Binding-site contacts:
Ligand atom OAL contacts residue SER182 of chain 1.A at 2.9 Å (h-bond).
Ligand atom OAK contacts residue SER182 of chain 1.A at 3.7 Å.
Ligand atom OAO contacts residue ARG151 of chain 1.A at 3.6 Å (salt-bridge).
Ligand atom PAC contacts residue CA1 of chain 1.G at 3.6 Å.
Ligand atom OAN contacts residue CA1 of chain 1.G at 2.3 Å.
Ligand atom OAJ contacts residue CA1 of chain 1.G at 2.3 Å.
Ligand atom OAJ contacts residue CA1 of chain 1.F at 2.5 Å.
Ligand atom OAE contacts residue ASP194 of chain 1.A at 3.8 Å.
Ligand atom OAP contacts residue GLY191 of chain 1.A at 3.8 Å.
Ligand atom PAB contacts residue CA1 of chain 1.G at 3.4 Å.
Ligand atom NAS contacts residue ASP278 of chain 1.A at 3.8 Å.
Ligand atom CAU contacts residue PHE274 of chain 1.A at 3.5 Å (hydrophobic).
Ligand atom PAC contacts residue GLY191 of chain 1.A at 3.4 Å.
Ligand atom OAH contacts residue TYR273 of chain 1.A at 3.3 Å.
Ligand atom OAH contacts residue ASN281 of chain 1.A at 2.9 Å (h-bond).
Ligand atom CAW contacts residue TYR273 of chain 1.A at 3.4 Å (hydrophobic).
Ligand atom OAG contacts residue CA1 of chain 1.G at 3.7 Å.
Ligand atom OAD contacts residue GLY276 of chain 1.A at 3.4 Å.
Ligand atom OAN contacts residue ASP192 of chain 1.A at 3.2 Å (salt-bridge).
Ligand atom PAB contacts residue SER182 of chain 1.A at 3.8 Å.
Ligand atom OAJ contacts residue ASP194 of chain 1.A at 3.1 Å (salt-bridge).
Ligand atom OAL contacts residue CA1 of chain 1.G at 2.3 Å.
Ligand atom OAE contacts residue PHE274 of chain 1.A at 3.1 Å (h-bond).
Ligand atom CAW contacts residue ASN281 of chain 1.A at 3.6 Å.
Ligand atom OAO contacts residue SER182 of chain 1.A at 2.7 Å (h-bond).
Ligand atom OAO contacts residue GLY191 of chain 1.A at 2.8 Å (h-bond).
Ligand atom PAC contacts residue SER182 of chain 1.A at 3.6 Å.
Ligand atom CBA contacts residue ASP278 of chain 1.A at 3.5 Å.
Ligand atom OAM contacts residue ARG185 of chain 1.A at 2.8 Å (salt-bridge).
Ligand atom CAV contacts residue TYR273 of chain 1.A at 3.6 Å (hydrophobic).
Ligand atom CBB contacts residue ASP278 of chain 1.A at 3.5 Å.
Ligand atom PAA contacts residue CA1 of chain 1.G at 3.5 Å.
Ligand atom OAP contacts residue ARG151 of chain 1.A at 3.5 Å (salt-bridge).
Ligand atom CAT contacts residue PHE274 of chain 1.A at 3.8 Å (hydrophobic).
Ligand atom OAL contacts residue GLY181 of chain 1.A at 3.4 Å.
Ligand atom PAA contacts residue CA1 of chain 1.F at 3.6 Å.
Ligand atom OAO contacts residue SER190 of chain 1.A at 3.5 Å.
Ligand atom OAL contacts residue ASP194 of chain 1.A at 3.4 Å (salt-bridge).
Ligand atom OAN contacts residue GLY191 of chain 1.A at 3.5 Å (h-bond).
Ligand atom OAJ contacts residue ASP192 of chain 1.A at 3.0 Å (salt-bridge).

The protein below binds the small molecule below.
Small molecule (SMILES): Nc1ccn([C@@H]2C[C@@H](O)[C@H](COP(=O)(O)OP(=O)(O)OP(=O)(O)O)O2)c(=O)n1

Sequence of chain 1.A:
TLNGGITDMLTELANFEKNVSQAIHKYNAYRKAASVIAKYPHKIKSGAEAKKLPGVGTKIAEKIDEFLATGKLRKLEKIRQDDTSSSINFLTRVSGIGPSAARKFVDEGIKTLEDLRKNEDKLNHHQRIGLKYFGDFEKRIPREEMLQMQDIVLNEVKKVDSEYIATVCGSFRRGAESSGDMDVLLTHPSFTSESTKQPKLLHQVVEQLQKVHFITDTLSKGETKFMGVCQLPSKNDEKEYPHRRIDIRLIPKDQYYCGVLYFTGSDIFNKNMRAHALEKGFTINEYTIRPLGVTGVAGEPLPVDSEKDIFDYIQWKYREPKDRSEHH